Binding-site contacts:
Ligand atom C8 contacts residue ASN448 of chain 1.C at 3.8 Å.
Ligand atom C1 contacts residue SER293 of chain 1.C at 3.9 Å.
Ligand atom C5 contacts residue ASN448 of chain 1.C at 3.7 Å.
Ligand atom C1 contacts residue ASN448 of chain 1.C at 1.5 Å.
Ligand atom C3 contacts residue ASN448 of chain 1.C at 3.7 Å.
Ligand atom N2 contacts residue ASN448 of chain 1.C at 2.9 Å (h-bond).
Ligand atom O5 contacts residue ASN448 of chain 1.C at 2.4 Å (h-bond).
Ligand atom C6 contacts residue SER293 of chain 1.C at 3.9 Å.
Ligand atom C4 contacts residue ASN448 of chain 1.C at 4.2 Å.
Ligand atom C7 contacts residue ASN448 of chain 1.C at 3.4 Å.
Ligand atom C8 contacts residue NAG1 of chain 1.Q at 3.5 Å.
Ligand atom C2 contacts residue ASN448 of chain 1.C at 2.4 Å.
Ligand atom O5 contacts residue SER293 of chain 1.C at 3.1 Å (h-bond).
Ligand atom O7 contacts residue ASN448 of chain 1.C at 3.6 Å.
Ligand atom C8 contacts residue ASN264 of chain 1.C at 3.5 Å.
Ligand atom O6 contacts residue SER293 of chain 1.C at 4.0 Å.
Ligand atom C5 contacts residue SER293 of chain 1.C at 4.1 Å.

Sequence of chain 1.C:
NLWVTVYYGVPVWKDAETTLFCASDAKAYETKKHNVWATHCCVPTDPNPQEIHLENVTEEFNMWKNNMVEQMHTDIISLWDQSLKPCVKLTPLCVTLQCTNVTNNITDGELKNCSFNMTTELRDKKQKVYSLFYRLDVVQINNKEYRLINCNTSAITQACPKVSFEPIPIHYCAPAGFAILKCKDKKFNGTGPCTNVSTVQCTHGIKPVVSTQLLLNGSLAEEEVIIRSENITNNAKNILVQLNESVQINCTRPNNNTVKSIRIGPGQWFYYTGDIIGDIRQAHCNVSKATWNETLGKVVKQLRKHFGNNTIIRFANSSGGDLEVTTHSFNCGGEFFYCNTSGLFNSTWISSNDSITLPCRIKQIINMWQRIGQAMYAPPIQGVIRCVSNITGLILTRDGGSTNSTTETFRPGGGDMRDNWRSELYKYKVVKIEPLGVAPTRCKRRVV

The protein below binds the small molecule below.
Small molecule (SMILES): CC(=O)N[C@H]1[C@H](O[C@H]2[C@H](O)[C@@H](NC(C)=O)CO[C@@H]2CO)O[C@H](CO)[C@@H](O)[C@@H]1O